Sequence of chain 1.B:
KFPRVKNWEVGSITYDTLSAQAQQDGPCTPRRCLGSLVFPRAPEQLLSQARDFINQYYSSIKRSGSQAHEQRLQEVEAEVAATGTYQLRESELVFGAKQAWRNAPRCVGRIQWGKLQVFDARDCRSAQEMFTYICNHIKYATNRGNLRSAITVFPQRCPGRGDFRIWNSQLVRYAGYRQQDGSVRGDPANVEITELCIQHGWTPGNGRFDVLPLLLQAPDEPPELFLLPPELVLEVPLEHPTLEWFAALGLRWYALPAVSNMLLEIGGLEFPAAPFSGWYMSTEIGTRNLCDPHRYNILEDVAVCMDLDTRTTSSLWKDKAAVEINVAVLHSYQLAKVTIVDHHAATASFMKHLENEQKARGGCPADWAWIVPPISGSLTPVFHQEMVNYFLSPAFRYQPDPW

The small molecule below binds the protein below.
Small molecule (SMILES): Cc1cc(N)nc2cc(-c3ccc(OCc4ccc(C#N)cc4)c(CN)c3)ccc12

Sequence of chain 1.A:
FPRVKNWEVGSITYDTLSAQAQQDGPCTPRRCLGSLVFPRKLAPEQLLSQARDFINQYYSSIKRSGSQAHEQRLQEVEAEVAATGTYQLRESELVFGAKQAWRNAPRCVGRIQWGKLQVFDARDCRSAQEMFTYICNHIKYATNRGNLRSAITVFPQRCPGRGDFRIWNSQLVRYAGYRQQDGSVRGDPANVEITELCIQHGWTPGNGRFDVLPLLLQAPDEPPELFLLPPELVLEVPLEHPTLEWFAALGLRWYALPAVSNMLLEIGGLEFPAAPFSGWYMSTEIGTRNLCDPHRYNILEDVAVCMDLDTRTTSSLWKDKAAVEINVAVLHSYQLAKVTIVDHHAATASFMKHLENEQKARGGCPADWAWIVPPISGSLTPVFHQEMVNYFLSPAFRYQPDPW

Binding-site contacts:
Ligand atom C32 contacts residue TRP407 of chain 1.A at 3.7 Å (hydrophobic).
Ligand atom N38 contacts residue TRP34 of chain 1.B at 3.4 Å.
Ligand atom C08 contacts residue HEM1 of chain 1.E at 3.6 Å.
Ligand atom N02 contacts residue TRP316 of chain 1.A at 3.0 Å (h-bond).
Ligand atom C24 contacts residue HEM1 of chain 1.E at 3.2 Å.
Ligand atom C37 contacts residue ARG325 of chain 1.A at 3.6 Å.
Ligand atom C06 contacts residue VAL296 of chain 1.A at 3.4 Å (hydrophobic).
Ligand atom N38 contacts residue ARG325 of chain 1.A at 3.6 Å (salt-bridge).
Ligand atom C32 contacts residue H4B1 of chain 1.F at 3.0 Å.
Ligand atom C23 contacts residue HEM1 of chain 1.E at 3.0 Å.
Ligand atom C05 contacts residue HEM1 of chain 1.E at 3.8 Å.
Ligand atom C03 contacts residue HEM1 of chain 1.E at 3.4 Å.
Ligand atom C31 contacts residue H4B1 of chain 1.F at 3.5 Å.
Ligand atom C10 contacts residue HEM1 of chain 1.E at 3.7 Å.
Ligand atom C04 contacts residue HEM1 of chain 1.E at 3.5 Å.
Ligand atom C09 contacts residue HEM1 of chain 1.E at 3.7 Å.
Ligand atom N02 contacts residue GLU321 of chain 1.A at 2.3 Å (salt-bridge).
Ligand atom C33 contacts residue H4B1 of chain 1.F at 3.2 Å.
Ligand atom C37 contacts residue HIS331 of chain 1.A at 3.6 Å.
Ligand atom C23 contacts residue TRP407 of chain 1.A at 3.6 Å (hydrophobic).
Ligand atom N38 contacts residue HIS331 of chain 1.A at 2.8 Å (h-bond).
Ligand atom C27 contacts residue HEM1 of chain 1.E at 3.6 Å.
Ligand atom N02 contacts residue MET318 of chain 1.A at 3.8 Å.
Ligand atom C30 contacts residue TRP407 of chain 1.A at 3.7 Å (hydrophobic).
Ligand atom C02 contacts residue GLU321 of chain 1.A at 3.1 Å.
Ligand atom C07 contacts residue VAL296 of chain 1.A at 3.2 Å (hydrophobic).
Ligand atom C11 contacts residue HEM1 of chain 1.E at 3.2 Å.
Ligand atom N28 contacts residue HEM1 of chain 1.E at 2.8 Å (h-bond).
Ligand atom C21 contacts residue HEM1 of chain 1.E at 2.9 Å.
Ligand atom C25 contacts residue HEM1 of chain 1.E at 3.2 Å.
Ligand atom N02 contacts residue TYR317 of chain 1.A at 3.4 Å.
Ligand atom C06 contacts residue PHE313 of chain 1.A at 3.5 Å (hydrophobic).
Ligand atom C07 contacts residue HEM1 of chain 1.E at 3.5 Å.
Ligand atom N01 contacts residue GLU321 of chain 1.A at 2.8 Å (salt-bridge).
Ligand atom C03 contacts residue TRP316 of chain 1.A at 3.8 Å (hydrophobic).
Ligand atom C10 contacts residue GLU321 of chain 1.A at 3.7 Å.
Ligand atom C06 contacts residue HEM1 of chain 1.E at 3.4 Å.
Ligand atom C09 contacts residue GLU321 of chain 1.A at 3.6 Å.
Ligand atom C22 contacts residue HEM1 of chain 1.E at 2.8 Å.
Ligand atom C26 contacts residue HEM1 of chain 1.E at 3.0 Å.